Sequence of chain 1.J:
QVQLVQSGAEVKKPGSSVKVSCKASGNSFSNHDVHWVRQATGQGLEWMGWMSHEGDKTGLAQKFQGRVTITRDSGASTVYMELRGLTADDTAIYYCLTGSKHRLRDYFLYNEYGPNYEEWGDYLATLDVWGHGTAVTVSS

Sequence of chain 1.N:
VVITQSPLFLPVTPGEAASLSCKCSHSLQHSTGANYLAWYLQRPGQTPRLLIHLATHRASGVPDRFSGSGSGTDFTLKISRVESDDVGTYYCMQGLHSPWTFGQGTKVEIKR

Binding-site contacts:
Ligand atom C4 contacts residue ASN122 of chain 1.C at 4.1 Å.
Ligand atom C2 contacts residue ASN122 of chain 1.C at 2.4 Å.
Ligand atom O6 contacts residue GLU142 of chain 1.J at 2.6 Å (salt-bridge).
Ligand atom C8 contacts residue SER120 of chain 1.C at 4.3 Å.
Ligand atom C1 contacts residue ASN122 of chain 1.C at 1.5 Å.
Ligand atom N2 contacts residue ASN122 of chain 1.C at 2.8 Å (h-bond).
Ligand atom C6 contacts residue ASN122 of chain 1.C at 4.5 Å.
Ligand atom C5 contacts residue TYR130 of chain 1.J at 4.1 Å (hydrophobic).
Ligand atom C8 contacts residue ASP129 of chain 1.J at 3.3 Å.
Ligand atom O6 contacts residue TYR130 of chain 1.J at 2.9 Å.
Ligand atom C6 contacts residue GLU142 of chain 1.J at 3.5 Å.
Ligand atom C6 contacts residue LYS131 of chain 1.C at 4.3 Å.
Ligand atom C7 contacts residue GLN100 of chain 1.C at 3.7 Å.
Ligand atom C1 contacts residue TYR130 of chain 1.J at 4.3 Å (hydrophobic).
Ligand atom C8 contacts residue GLN100 of chain 1.C at 2.6 Å.
Ligand atom O7 contacts residue ASN122 of chain 1.C at 3.6 Å (h-bond).
Ligand atom O5 contacts residue TYR130 of chain 1.J at 3.3 Å.
Ligand atom C5 contacts residue ASN122 of chain 1.C at 3.5 Å.
Ligand atom O6 contacts residue LYS131 of chain 1.C at 3.4 Å (salt-bridge).
Ligand atom C3 contacts residue ASN122 of chain 1.C at 3.8 Å.
Ligand atom O5 contacts residue ASN122 of chain 1.C at 2.2 Å (h-bond).
Ligand atom C6 contacts residue TYR130 of chain 1.J at 3.3 Å (hydrophobic).
Ligand atom C5 contacts residue LYS131 of chain 1.C at 4.1 Å.
Ligand atom O7 contacts residue GLN100 of chain 1.C at 3.8 Å.
Ligand atom C1 contacts residue LYS131 of chain 1.C at 4.4 Å.
Ligand atom C4 contacts residue HIS27 of chain 1.N at 4.0 Å.
Ligand atom C7 contacts residue ASN122 of chain 1.C at 3.2 Å.
Ligand atom O5 contacts residue LYS131 of chain 1.C at 4.1 Å.
Ligand atom O4 contacts residue HIS27 of chain 1.N at 2.6 Å.
Ligand atom O6 contacts residue ASN122 of chain 1.C at 4.5 Å.
Ligand atom C8 contacts residue ASN122 of chain 1.C at 4.4 Å.
Ligand atom C8 contacts residue GLU142 of chain 1.J at 4.4 Å.

This small molecule binds to this protein.
Small molecule (SMILES): CC(=O)N[C@H]1[C@H](O[C@H]2[C@H](O)[C@@H](NC(C)=O)CO[C@@H]2CO)O[C@H](CO)[C@@H](O[C@@H]2O[C@H](CO)[C@@H](O)[C@H](O)[C@@H]2O)[C@@H]1O

Sequence of chain 1.C:
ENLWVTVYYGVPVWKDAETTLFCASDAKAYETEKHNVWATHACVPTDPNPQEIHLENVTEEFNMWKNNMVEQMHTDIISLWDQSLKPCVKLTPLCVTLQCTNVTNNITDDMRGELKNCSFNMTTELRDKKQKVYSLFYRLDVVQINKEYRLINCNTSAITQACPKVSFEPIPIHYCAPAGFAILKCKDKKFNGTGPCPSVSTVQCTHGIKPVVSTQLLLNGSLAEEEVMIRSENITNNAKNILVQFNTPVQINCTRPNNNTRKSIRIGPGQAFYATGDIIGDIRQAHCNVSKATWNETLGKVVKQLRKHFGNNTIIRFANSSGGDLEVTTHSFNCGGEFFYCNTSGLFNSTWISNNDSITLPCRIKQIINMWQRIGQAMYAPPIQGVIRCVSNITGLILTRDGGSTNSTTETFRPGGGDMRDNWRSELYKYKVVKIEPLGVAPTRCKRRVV